Sequence of chain 1.P:
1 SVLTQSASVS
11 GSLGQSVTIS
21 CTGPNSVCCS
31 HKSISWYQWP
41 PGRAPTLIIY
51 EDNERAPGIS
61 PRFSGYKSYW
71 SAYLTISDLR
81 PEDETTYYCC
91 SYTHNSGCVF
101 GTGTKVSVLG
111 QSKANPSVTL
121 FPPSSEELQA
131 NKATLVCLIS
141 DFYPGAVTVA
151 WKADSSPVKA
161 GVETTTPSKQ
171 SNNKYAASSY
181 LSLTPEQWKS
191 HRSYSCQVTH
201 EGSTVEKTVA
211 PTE

This protein binds this small molecule.
Small molecule (SMILES): CC(=O)N[C@@H]1[C@@H](O)[C@H](O)[C@@H](CO)O[C@H]1O

Binding-site contacts:
Ligand atom N2 contacts residue GLU1 of chain 1.C at 4.3 Å.
Ligand atom C8 contacts residue GLU1 of chain 1.C at 3.3 Å.
Ligand atom C5 contacts residue ASN101 of chain 1.L at 3.6 Å.
Ligand atom C4 contacts residue ASN101 of chain 1.L at 4.2 Å.
Ligand atom C7 contacts residue ASN101 of chain 1.L at 3.0 Å.
Ligand atom C7 contacts residue GLU1 of chain 1.C at 3.6 Å.
Ligand atom C2 contacts residue ASN101 of chain 1.L at 2.3 Å.
Ligand atom O3 contacts residue ARG55 of chain 1.P at 3.6 Å.
Ligand atom O7 contacts residue ASN101 of chain 1.L at 3.0 Å (h-bond).
Ligand atom C3 contacts residue ARG55 of chain 1.P at 3.0 Å.
Ligand atom O6 contacts residue ASN99 of chain 1.L at 4.2 Å.
Ligand atom C3 contacts residue ASN101 of chain 1.L at 3.7 Å.
Ligand atom C2 contacts residue ARG55 of chain 1.P at 4.0 Å.
Ligand atom O4 contacts residue PRO61 of chain 1.P at 4.3 Å.
Ligand atom C8 contacts residue ASN101 of chain 1.L at 4.2 Å.
Ligand atom C1 contacts residue ARG55 of chain 1.P at 4.2 Å.
Ligand atom C4 contacts residue ARG55 of chain 1.P at 3.5 Å.
Ligand atom N2 contacts residue ASN101 of chain 1.L at 2.7 Å (h-bond).
Ligand atom O7 contacts residue LEU102 of chain 1.L at 3.8 Å.
Ligand atom C1 contacts residue ASN101 of chain 1.L at 1.4 Å.
Ligand atom C5 contacts residue ARG55 of chain 1.P at 4.1 Å.
Ligand atom O4 contacts residue ARG55 of chain 1.P at 3.2 Å (salt-bridge).
Ligand atom O7 contacts residue GLU1 of chain 1.C at 3.8 Å.
Ligand atom N2 contacts residue ARG55 of chain 1.P at 4.1 Å.
Ligand atom O5 contacts residue ASN101 of chain 1.L at 2.3 Å (h-bond).

Sequence of chain 1.C:
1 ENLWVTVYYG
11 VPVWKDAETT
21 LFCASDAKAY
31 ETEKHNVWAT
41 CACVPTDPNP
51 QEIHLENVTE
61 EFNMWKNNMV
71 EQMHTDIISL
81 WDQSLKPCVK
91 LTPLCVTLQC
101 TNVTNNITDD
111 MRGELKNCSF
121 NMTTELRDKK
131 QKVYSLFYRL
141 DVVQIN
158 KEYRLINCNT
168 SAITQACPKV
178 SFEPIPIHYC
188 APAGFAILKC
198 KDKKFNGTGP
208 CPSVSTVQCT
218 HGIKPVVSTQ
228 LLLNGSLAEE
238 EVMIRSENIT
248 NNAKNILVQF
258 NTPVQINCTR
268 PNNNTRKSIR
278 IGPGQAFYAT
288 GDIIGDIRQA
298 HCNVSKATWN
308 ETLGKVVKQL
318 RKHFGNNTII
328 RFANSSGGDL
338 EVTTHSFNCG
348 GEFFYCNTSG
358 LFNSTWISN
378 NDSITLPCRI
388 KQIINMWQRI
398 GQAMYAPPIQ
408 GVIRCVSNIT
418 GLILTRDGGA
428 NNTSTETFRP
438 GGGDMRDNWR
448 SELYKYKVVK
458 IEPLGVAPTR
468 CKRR

Sequence of chain 1.L:
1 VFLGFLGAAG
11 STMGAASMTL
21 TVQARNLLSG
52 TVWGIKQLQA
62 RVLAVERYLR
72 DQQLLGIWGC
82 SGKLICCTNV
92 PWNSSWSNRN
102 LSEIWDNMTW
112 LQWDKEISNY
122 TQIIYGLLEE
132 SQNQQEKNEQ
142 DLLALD